Sequence of chain 6.C:
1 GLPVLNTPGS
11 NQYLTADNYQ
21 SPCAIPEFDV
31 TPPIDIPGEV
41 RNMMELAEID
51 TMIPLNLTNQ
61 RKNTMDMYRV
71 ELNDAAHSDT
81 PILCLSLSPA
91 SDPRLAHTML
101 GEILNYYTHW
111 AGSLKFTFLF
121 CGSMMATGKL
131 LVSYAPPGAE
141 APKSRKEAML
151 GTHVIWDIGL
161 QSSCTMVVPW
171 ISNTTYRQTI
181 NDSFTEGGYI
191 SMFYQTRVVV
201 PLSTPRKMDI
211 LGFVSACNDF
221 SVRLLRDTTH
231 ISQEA

The small molecule below binds the protein below.
Small molecule (SMILES): COc1ccc(OCc2ccc(COc3c(Cl)cccc3Cl)cc2)c(Cl)c1

Binding-site contacts:
Ligand atom C17 contacts residue ALA24 of chain 6.C at 3.7 Å (hydrophobic).
Ligand atom C16 contacts residue TYR159 of chain 6.A at 3.8 Å (hydrophobic).
Ligand atom C13 contacts residue PHE134 of chain 6.A at 3.7 Å (hydrophobic).
Ligand atom C20 contacts residue ILE194 of chain 6.A at 3.8 Å (hydrophobic).
Ligand atom C6 contacts residue TYR112 of chain 6.A at 3.7 Å (hydrophobic).
Ligand atom C12 contacts residue PHE134 of chain 6.A at 3.8 Å (hydrophobic).
Ligand atom C9 contacts residue PHE237 of chain 6.A at 3.7 Å (hydrophobic).
Ligand atom C2 contacts residue PHE237 of chain 6.A at 3.6 Å (hydrophobic).
Ligand atom C9 contacts residue VAL199 of chain 6.A at 3.6 Å (hydrophobic).
Ligand atom C1 contacts residue TYR205 of chain 6.A at 3.8 Å (hydrophobic).
Ligand atom C10 contacts residue TYR159 of chain 6.A at 3.5 Å (hydrophobic).
Ligand atom O3 contacts residue PHE130 of chain 6.A at 3.6 Å.
Ligand atom C13 contacts residue MET132 of chain 6.A at 3.4 Å (hydrophobic).
Ligand atom C8 contacts residue MET132 of chain 6.A at 3.4 Å (hydrophobic).
Ligand atom C17 contacts residue TYR159 of chain 6.A at 3.7 Å (hydrophobic).
Ligand atom C21 contacts residue SER128 of chain 6.A at 3.8 Å.
Ligand atom C5 contacts residue TYR112 of chain 6.A at 3.5 Å (hydrophobic).
Ligand atom CL2 contacts residue ALA24 of chain 6.C at 3.5 Å.
Ligand atom C21 contacts residue HIS207 of chain 6.A at 3.6 Å.
Ligand atom C12 contacts residue ILE110 of chain 6.A at 3.8 Å (hydrophobic).
Ligand atom O1 contacts residue PHE237 of chain 6.A at 3.8 Å.
Ligand atom C20 contacts residue LEU240 of chain 6.A at 3.8 Å (hydrophobic).
Ligand atom C19 contacts residue LEU240 of chain 6.A at 3.8 Å (hydrophobic).
Ligand atom CL2 contacts residue TYR159 of chain 6.A at 3.6 Å.
Ligand atom C3 contacts residue MET132 of chain 6.A at 3.7 Å (hydrophobic).
Ligand atom CL3 contacts residue PHE134 of chain 6.A at 3.8 Å.
Ligand atom C7 contacts residue PHE237 of chain 6.A at 3.5 Å (hydrophobic).
Ligand atom C16 contacts residue ALA24 of chain 6.C at 3.8 Å (hydrophobic).
Ligand atom C7 contacts residue MET132 of chain 6.A at 3.3 Å (hydrophobic).
Ligand atom O2 contacts residue VAL196 of chain 6.A at 3.4 Å.
Ligand atom C4 contacts residue MET132 of chain 6.A at 3.8 Å (hydrophobic).
Ligand atom O3 contacts residue TYR112 of chain 6.A at 3.6 Å.
Ligand atom O1 contacts residue MET132 of chain 6.A at 3.7 Å.
Ligand atom C13 contacts residue ILE110 of chain 6.A at 3.7 Å (hydrophobic).
Ligand atom C21 contacts residue TYR205 of chain 6.A at 3.8 Å (hydrophobic).
Ligand atom O1 contacts residue ILE110 of chain 6.A at 3.7 Å.
Ligand atom C11 contacts residue ILE110 of chain 6.A at 3.8 Å (hydrophobic).
Ligand atom C14 contacts residue TYR159 of chain 6.A at 3.5 Å (hydrophobic).
Ligand atom CL3 contacts residue LEU240 of chain 6.A at 3.8 Å.
Ligand atom CL2 contacts residue ILE25 of chain 6.C at 3.4 Å.

Sequence of chain 6.A:
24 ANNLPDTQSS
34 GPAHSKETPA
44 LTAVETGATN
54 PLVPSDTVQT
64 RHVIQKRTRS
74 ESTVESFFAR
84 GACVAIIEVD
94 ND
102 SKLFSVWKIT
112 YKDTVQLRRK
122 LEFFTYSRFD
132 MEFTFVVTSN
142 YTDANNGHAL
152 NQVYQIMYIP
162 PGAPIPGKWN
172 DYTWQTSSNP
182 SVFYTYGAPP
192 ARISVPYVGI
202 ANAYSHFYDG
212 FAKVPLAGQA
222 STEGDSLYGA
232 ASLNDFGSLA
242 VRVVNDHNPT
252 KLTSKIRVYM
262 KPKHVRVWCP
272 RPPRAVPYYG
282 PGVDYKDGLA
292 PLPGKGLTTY